The small molecule below binds the protein below.
Small molecule (SMILES): O=P(O)(O)OC[C@H]1O[C@](O)(COP(=O)(O)O)[C@@H](O)[C@@H]1O

Binding-site contacts:
Ligand atom O2 contacts residue LEU347 of chain 1.A at 3.4 Å.
Ligand atom O5P contacts residue THR350 of chain 1.A at 2.7 Å (h-bond).
Ligand atom C1 contacts residue ARG405 of chain 1.A at 3.8 Å.
Ligand atom O3 contacts residue TRP398 of chain 1.A at 3.7 Å.
Ligand atom O5P contacts residue SER435 of chain 1.A at 3.0 Å (h-bond).
Ligand atom O6P contacts residue SER353 of chain 1.A at 2.6 Å (h-bond).
Ligand atom O6 contacts residue THR348 of chain 1.A at 3.6 Å.
Ligand atom O2 contacts residue GLY430 of chain 1.A at 3.5 Å (h-bond).
Ligand atom O1P contacts residue PRO433 of chain 1.A at 3.7 Å.
Ligand atom C4 contacts residue GLY434 of chain 1.A at 3.3 Å.
Ligand atom O3P contacts residue ARG405 of chain 1.A at 2.8 Å (salt-bridge).
Ligand atom O4P contacts residue SER435 of chain 1.A at 3.2 Å (h-bond).
Ligand atom O6P contacts residue THR348 of chain 1.A at 2.5 Å (h-bond).
Ligand atom P2 contacts residue SER353 of chain 1.A at 3.6 Å.
Ligand atom P1 contacts residue ARG405 of chain 1.A at 3.5 Å.
Ligand atom O4 contacts residue THR438 of chain 1.A at 3.5 Å (h-bond).
Ligand atom O5 contacts residue LEU347 of chain 1.A at 3.7 Å.
Ligand atom O3 contacts residue GLY430 of chain 1.A at 3.1 Å.
Ligand atom O1P contacts residue GLY434 of chain 1.A at 2.9 Å (h-bond).
Ligand atom P2 contacts residue SER435 of chain 1.A at 3.6 Å.
Ligand atom O1 contacts residue GLY434 of chain 1.A at 3.8 Å.
Ligand atom O3P contacts residue TRP398 of chain 1.A at 2.7 Å (h-bond).
Ligand atom O6 contacts residue THR349 of chain 1.A at 3.1 Å (h-bond).
Ligand atom P2 contacts residue THR348 of chain 1.A at 3.5 Å.
Ligand atom P2 contacts residue THR349 of chain 1.A at 3.6 Å.
Ligand atom O5P contacts residue THR348 of chain 1.A at 3.6 Å (h-bond).
Ligand atom O4 contacts residue GLY434 of chain 1.A at 2.6 Å (h-bond).
Ligand atom O4 contacts residue GLY436 of chain 1.A at 3.7 Å.
Ligand atom C3 contacts residue ARG432 of chain 1.A at 3.4 Å.
Ligand atom O4P contacts residue GLY436 of chain 1.A at 2.9 Å (h-bond).
Ligand atom O2P contacts residue ARG405 of chain 1.A at 2.4 Å (salt-bridge).
Ligand atom O4P contacts residue SER353 of chain 1.A at 3.6 Å.
Ligand atom C6 contacts residue SER353 of chain 1.A at 3.8 Å.
Ligand atom C5 contacts residue GLY434 of chain 1.A at 3.5 Å.
Ligand atom O3 contacts residue ARG432 of chain 1.A at 2.8 Å (salt-bridge).
Ligand atom C6 contacts residue LEU347 of chain 1.A at 3.5 Å (hydrophobic).
Ligand atom C3 contacts residue GLY434 of chain 1.A at 3.5 Å.
Ligand atom O4 contacts residue TYR437 of chain 1.A at 2.9 Å (h-bond).
Ligand atom C6 contacts residue THR438 of chain 1.A at 3.5 Å.
Ligand atom O5P contacts residue THR349 of chain 1.A at 3.3 Å (h-bond).

Sequence of chain 1.A:
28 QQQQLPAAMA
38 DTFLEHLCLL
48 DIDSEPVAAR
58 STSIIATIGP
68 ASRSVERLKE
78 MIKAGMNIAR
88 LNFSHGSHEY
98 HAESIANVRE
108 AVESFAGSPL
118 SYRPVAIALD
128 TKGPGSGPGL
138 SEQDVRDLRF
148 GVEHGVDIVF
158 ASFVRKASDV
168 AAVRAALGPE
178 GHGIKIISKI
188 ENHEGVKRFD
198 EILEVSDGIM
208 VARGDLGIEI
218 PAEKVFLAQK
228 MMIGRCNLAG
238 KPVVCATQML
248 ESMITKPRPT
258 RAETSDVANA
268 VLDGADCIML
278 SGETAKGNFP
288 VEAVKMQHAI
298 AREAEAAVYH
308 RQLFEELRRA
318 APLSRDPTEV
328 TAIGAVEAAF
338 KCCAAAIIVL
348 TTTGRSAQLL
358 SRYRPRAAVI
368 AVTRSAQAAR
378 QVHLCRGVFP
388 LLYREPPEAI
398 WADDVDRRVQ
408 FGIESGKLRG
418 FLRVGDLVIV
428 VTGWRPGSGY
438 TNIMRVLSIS